Sequence of chain 1.O:
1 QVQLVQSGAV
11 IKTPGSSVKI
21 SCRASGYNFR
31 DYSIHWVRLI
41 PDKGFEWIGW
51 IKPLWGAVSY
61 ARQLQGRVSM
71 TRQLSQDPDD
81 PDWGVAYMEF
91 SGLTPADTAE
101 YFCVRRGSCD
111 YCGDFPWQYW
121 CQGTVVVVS

This protein binds this small molecule.
Small molecule (SMILES): CC(=O)N[C@H]1[C@H](O[C@H]2[C@H](O)[C@@H](NC(C)=O)CO[C@@H]2CO)O[C@H](CO)[C@@H](O[C@@H]2O[C@H](CO)[C@@H](O)[C@H](O[C@H]3O[C@H](CO)[C@@H](O)[C@H](O)[C@@H]3O)[C@@H]2O)[C@@H]1O

Binding-site contacts:
Ligand atom O3 contacts residue SER51 of chain 1.P at 3.2 Å (h-bond).
Ligand atom C1 contacts residue ASN30 of chain 1.P at 4.1 Å.
Ligand atom C3 contacts residue SER51 of chain 1.P at 4.3 Å.
Ligand atom O6 contacts residue TYR111 of chain 1.O at 4.1 Å.
Ligand atom O2 contacts residue SER51 of chain 1.P at 3.8 Å.
Ligand atom C7 contacts residue ASN246 of chain 1.K at 3.6 Å.
Ligand atom O3 contacts residue ARG52 of chain 1.P at 4.4 Å.
Ligand atom C6 contacts residue TYR111 of chain 1.O at 3.9 Å (hydrophobic).
Ligand atom C2 contacts residue GLU245 of chain 1.K at 4.2 Å.
Ligand atom C1 contacts residue ASN246 of chain 1.K at 1.4 Å.
Ligand atom N2 contacts residue ASN246 of chain 1.K at 3.0 Å (h-bond).
Ligand atom O7 contacts residue GLY29 of chain 1.P at 3.6 Å.
Ligand atom C5 contacts residue ASN246 of chain 1.K at 3.7 Å.
Ligand atom O7 contacts residue ASN246 of chain 1.K at 3.8 Å.
Ligand atom C3 contacts residue ASN246 of chain 1.K at 3.9 Å.
Ligand atom O5 contacts residue ASN246 of chain 1.K at 2.4 Å (h-bond).
Ligand atom N2 contacts residue LYS67 of chain 1.K at 4.2 Å.
Ligand atom C2 contacts residue ASN246 of chain 1.K at 2.6 Å.
Ligand atom N2 contacts residue GLU245 of chain 1.K at 4.1 Å.
Ligand atom C6 contacts residue ASP49 of chain 1.P at 4.1 Å.
Ligand atom C4 contacts residue ASN246 of chain 1.K at 4.3 Å.

Sequence of chain 1.K:
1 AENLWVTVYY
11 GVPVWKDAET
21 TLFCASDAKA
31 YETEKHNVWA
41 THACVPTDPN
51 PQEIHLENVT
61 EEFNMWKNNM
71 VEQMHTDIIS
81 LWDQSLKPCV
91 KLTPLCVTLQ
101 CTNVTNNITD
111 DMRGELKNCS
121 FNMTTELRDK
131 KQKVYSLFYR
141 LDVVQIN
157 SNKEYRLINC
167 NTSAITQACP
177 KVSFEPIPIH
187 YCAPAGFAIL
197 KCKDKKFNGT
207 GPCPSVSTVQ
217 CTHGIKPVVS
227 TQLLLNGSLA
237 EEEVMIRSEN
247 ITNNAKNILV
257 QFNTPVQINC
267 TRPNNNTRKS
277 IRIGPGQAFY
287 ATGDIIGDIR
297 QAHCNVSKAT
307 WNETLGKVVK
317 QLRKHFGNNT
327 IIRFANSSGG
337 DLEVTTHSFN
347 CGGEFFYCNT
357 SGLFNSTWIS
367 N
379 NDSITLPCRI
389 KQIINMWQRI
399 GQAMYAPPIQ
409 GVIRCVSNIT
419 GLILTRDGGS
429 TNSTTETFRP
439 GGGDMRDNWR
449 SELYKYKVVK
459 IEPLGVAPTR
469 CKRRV

Sequence of chain 1.P:
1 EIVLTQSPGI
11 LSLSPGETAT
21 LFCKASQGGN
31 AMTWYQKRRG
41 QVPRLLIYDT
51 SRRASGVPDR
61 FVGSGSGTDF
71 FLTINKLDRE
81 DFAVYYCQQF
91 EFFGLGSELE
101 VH